Sequence of chain 1.C:
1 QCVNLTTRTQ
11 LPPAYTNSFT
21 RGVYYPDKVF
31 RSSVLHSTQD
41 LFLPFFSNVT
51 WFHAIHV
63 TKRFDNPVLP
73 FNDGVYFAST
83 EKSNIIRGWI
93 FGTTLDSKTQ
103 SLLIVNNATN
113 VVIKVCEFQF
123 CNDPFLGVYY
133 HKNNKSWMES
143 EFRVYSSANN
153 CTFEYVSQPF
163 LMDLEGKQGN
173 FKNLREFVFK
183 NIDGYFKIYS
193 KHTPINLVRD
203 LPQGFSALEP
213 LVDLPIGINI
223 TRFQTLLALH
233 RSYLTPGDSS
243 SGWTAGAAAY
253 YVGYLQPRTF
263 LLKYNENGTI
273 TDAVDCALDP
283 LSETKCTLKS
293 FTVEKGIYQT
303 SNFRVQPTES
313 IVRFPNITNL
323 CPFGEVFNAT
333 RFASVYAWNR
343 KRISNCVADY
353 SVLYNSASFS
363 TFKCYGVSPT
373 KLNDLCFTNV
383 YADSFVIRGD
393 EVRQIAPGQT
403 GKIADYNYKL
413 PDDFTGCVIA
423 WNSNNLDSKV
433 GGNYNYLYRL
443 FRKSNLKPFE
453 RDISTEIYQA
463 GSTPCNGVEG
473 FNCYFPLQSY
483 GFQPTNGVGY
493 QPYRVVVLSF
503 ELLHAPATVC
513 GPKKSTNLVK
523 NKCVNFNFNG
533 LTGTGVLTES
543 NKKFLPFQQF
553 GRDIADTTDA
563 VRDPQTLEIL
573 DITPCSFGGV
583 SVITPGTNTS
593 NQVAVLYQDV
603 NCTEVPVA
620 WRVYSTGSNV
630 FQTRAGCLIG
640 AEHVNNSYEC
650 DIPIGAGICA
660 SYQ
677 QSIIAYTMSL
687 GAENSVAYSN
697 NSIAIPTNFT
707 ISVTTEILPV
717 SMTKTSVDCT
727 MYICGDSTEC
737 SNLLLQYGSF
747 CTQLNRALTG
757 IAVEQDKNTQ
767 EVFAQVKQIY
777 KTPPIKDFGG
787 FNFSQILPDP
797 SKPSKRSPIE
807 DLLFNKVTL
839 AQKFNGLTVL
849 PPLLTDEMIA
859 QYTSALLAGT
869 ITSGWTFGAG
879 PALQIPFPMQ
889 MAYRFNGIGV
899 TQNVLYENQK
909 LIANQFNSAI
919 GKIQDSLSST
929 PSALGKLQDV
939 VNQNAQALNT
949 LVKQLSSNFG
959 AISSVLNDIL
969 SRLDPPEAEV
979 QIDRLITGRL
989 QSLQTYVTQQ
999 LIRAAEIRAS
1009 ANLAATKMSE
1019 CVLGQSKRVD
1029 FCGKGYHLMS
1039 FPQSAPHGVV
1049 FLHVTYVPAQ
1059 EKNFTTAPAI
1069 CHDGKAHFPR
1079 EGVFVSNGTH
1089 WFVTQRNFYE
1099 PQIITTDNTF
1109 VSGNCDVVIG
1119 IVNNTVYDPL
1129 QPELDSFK

Binding-site contacts:
Ligand atom C3 contacts residue ASN221 of chain 1.C at 3.8 Å.
Ligand atom C1 contacts residue ASN221 of chain 1.C at 1.4 Å.
Ligand atom C8 contacts residue ASN221 of chain 1.C at 4.3 Å.
Ligand atom O5 contacts residue THR223 of chain 1.C at 4.2 Å.
Ligand atom C7 contacts residue ASN221 of chain 1.C at 3.1 Å.
Ligand atom O7 contacts residue ASN221 of chain 1.C at 3.0 Å (h-bond).
Ligand atom O5 contacts residue ASN221 of chain 1.C at 2.4 Å (h-bond).
Ligand atom C4 contacts residue ASN221 of chain 1.C at 4.2 Å.
Ligand atom C2 contacts residue ASN221 of chain 1.C at 2.4 Å.
Ligand atom C5 contacts residue ASN221 of chain 1.C at 3.7 Å.
Ligand atom N2 contacts residue ASN221 of chain 1.C at 2.9 Å (h-bond).

This protein binds this small molecule.
Small molecule (SMILES): CC(=O)N[C@@H]1[C@@H](O)[C@H](O)[C@@H](CO)O[C@H]1O